A small-molecule ligand and the protein it binds are described below.
Small molecule (SMILES): CCc1ccc(C(=O)N[C@@H](Cc2cc(=O)[nH]c3ccccc23)C(=O)O)cc1

Sequence of chain 2.D:
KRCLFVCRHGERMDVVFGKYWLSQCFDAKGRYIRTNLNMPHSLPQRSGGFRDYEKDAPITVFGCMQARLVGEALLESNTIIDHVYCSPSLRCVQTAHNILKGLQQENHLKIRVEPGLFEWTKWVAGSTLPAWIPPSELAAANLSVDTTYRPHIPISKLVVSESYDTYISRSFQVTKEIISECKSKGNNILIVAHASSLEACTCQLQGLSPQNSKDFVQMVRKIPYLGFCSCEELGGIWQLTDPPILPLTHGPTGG

Binding-site contacts:
Ligand atom C19 contacts residue ARG32 of chain 2.D at 4.1 Å.
Ligand atom C04 contacts residue VAL240 of chain 2.D at 3.9 Å (hydrophobic).
Ligand atom C15 contacts residue ASP34 of chain 2.D at 3.9 Å.
Ligand atom C17 contacts residue VAL35 of chain 2.D at 3.5 Å (hydrophobic).
Ligand atom N03 contacts residue TRP143 of chain 2.D at 3.8 Å.
Ligand atom C14 contacts residue ASP34 of chain 2.D at 3.9 Å.
Ligand atom C02 contacts residue VAL237 of chain 2.D at 4.1 Å (hydrophobic).
Ligand atom C13 contacts residue ASP34 of chain 2.D at 4.1 Å.
Ligand atom C27 contacts residue TRP143 of chain 2.D at 3.2 Å (hydrophobic).
Ligand atom C22 contacts residue TRP143 of chain 2.D at 3.4 Å (hydrophobic).
Ligand atom C19 contacts residue GLU139 of chain 2.D at 4.2 Å.
Ligand atom O20 contacts residue ALA215 of chain 2.D at 3.6 Å.
Ligand atom C16 contacts residue ASP34 of chain 2.D at 4.0 Å.
Ligand atom O20 contacts residue ARG28 of chain 2.D at 4.1 Å.
Ligand atom C10 contacts residue ARG32 of chain 2.D at 3.3 Å.
Ligand atom O01 contacts residue TRP143 of chain 2.D at 4.2 Å.
Ligand atom C02 contacts residue TRP143 of chain 2.D at 3.8 Å (hydrophobic).
Ligand atom C11 contacts residue ARG32 of chain 2.D at 3.5 Å.
Ligand atom C06 contacts residue TRP143 of chain 2.D at 3.6 Å (hydrophobic).
Ligand atom O21 contacts residue ARG28 of chain 2.D at 3.4 Å (salt-bridge).
Ligand atom C26 contacts residue TRP143 of chain 2.D at 3.3 Å (hydrophobic).
Ligand atom C16 contacts residue VAL35 of chain 2.D at 3.8 Å (hydrophobic).
Ligand atom O20 contacts residue GLU139 of chain 2.D at 4.0 Å.
Ligand atom C19 contacts residue ARG28 of chain 2.D at 4.0 Å.
Ligand atom C04 contacts residue TRP143 of chain 2.D at 3.8 Å (hydrophobic).
Ligand atom C07 contacts residue ARG32 of chain 2.D at 4.1 Å.
Ligand atom O21 contacts residue HIS29 of chain 2.D at 3.8 Å.
Ligand atom O01 contacts residue VAL240 of chain 2.D at 3.3 Å.
Ligand atom C09 contacts residue ARG32 of chain 2.D at 3.4 Å.
Ligand atom C25 contacts residue TRP143 of chain 2.D at 3.3 Å (hydrophobic).
Ligand atom N08 contacts residue ARG32 of chain 2.D at 3.1 Å (salt-bridge).
Ligand atom C05 contacts residue TRP143 of chain 2.D at 3.5 Å (hydrophobic).
Ligand atom C17 contacts residue ARG32 of chain 2.D at 3.9 Å.
Ligand atom N03 contacts residue VAL237 of chain 2.D at 4.1 Å.
Ligand atom C02 contacts residue VAL240 of chain 2.D at 4.0 Å (hydrophobic).
Ligand atom C23 contacts residue TRP143 of chain 2.D at 3.5 Å (hydrophobic).
Ligand atom C24 contacts residue TRP143 of chain 2.D at 3.4 Å (hydrophobic).
Ligand atom C06 contacts residue GLU139 of chain 2.D at 3.3 Å.
Ligand atom O21 contacts residue ARG32 of chain 2.D at 3.4 Å (salt-bridge).
Ligand atom O01 contacts residue VAL237 of chain 2.D at 3.5 Å.